A protein and the small-molecule ligand that binds it are described below.
Small molecule (SMILES): O=c1ccn([C@H]2C[C@H](O)[C@@H](CO[P](=O)(O)OP(=O)(O)O)O2)c(=O)[nH]1

Sequence of chain 1.D:
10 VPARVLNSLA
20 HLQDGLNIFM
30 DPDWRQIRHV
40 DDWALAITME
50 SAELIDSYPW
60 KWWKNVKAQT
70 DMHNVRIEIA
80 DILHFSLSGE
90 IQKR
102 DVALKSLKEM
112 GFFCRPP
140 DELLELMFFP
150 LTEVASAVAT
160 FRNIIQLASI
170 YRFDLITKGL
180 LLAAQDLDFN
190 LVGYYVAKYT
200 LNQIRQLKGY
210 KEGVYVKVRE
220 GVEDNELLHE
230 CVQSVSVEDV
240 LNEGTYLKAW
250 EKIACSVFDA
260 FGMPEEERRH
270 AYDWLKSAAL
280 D

Sequence of chain 1.C:
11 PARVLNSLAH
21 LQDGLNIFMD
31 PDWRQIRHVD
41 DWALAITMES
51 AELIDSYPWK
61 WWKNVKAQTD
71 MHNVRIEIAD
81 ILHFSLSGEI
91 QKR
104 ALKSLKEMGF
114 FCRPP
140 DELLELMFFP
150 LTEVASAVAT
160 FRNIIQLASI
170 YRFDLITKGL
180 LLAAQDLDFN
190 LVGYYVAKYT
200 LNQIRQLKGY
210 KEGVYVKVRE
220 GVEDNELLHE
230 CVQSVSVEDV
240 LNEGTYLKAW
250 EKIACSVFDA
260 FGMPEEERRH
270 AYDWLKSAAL

Binding-site contacts:
Ligand atom O4 contacts residue ASN26 of chain 1.D at 3.6 Å.
Ligand atom O2 contacts residue ASN26 of chain 1.D at 3.6 Å.
Ligand atom O2B contacts residue GLU52 of chain 1.D at 3.0 Å (salt-bridge).
Ligand atom O3' contacts residue ASN201 of chain 1.D at 2.6 Å (h-bond).
Ligand atom O3' contacts residue LYS197 of chain 1.D at 3.6 Å.
Ligand atom C4' contacts residue ASN201 of chain 1.D at 3.3 Å.
Ligand atom O2 contacts residue LEU25 of chain 1.D at 3.1 Å.
Ligand atom O1A contacts residue LYS60 of chain 1.C at 3.3 Å (salt-bridge).
Ligand atom O3A contacts residue ARG204 of chain 1.D at 3.0 Å (salt-bridge).
Ligand atom C5 contacts residue TRP61 of chain 1.C at 3.6 Å (hydrophobic).
Ligand atom C2 contacts residue ASN26 of chain 1.D at 3.7 Å.
Ligand atom O3B contacts residue ASN224 of chain 1.D at 3.0 Å (h-bond).
Ligand atom C4 contacts residue TRP61 of chain 1.C at 3.6 Å (hydrophobic).
Ligand atom C4 contacts residue ASN26 of chain 1.D at 3.7 Å.
Ligand atom PA contacts residue TYR209 of chain 1.D at 3.6 Å.
Ligand atom C2' contacts residue PHE84 of chain 1.D at 3.6 Å (hydrophobic).
Ligand atom O3A contacts residue TYR209 of chain 1.D at 3.4 Å (h-bond).
Ligand atom C3' contacts residue ASN201 of chain 1.D at 3.6 Å.
Ligand atom C3' contacts residue ASP80 of chain 1.D at 3.4 Å.
Ligand atom O2 contacts residue GLN22 of chain 1.D at 3.3 Å (h-bond).
Ligand atom O4' contacts residue ASN201 of chain 1.D at 3.2 Å (h-bond).
Ligand atom C5 contacts residue TRP62 of chain 1.C at 3.4 Å (hydrophobic).
Ligand atom C1' contacts residue ASN201 of chain 1.D at 3.5 Å.
Ligand atom O3' contacts residue ASP80 of chain 1.D at 2.8 Å (salt-bridge).
Ligand atom O4 contacts residue TRP61 of chain 1.C at 2.9 Å (h-bond).
Ligand atom O2B contacts residue GLU49 of chain 1.D at 2.5 Å (salt-bridge).
Ligand atom O4 contacts residue TRP42 of chain 1.D at 3.6 Å.
Ligand atom C2' contacts residue HIS83 of chain 1.D at 3.6 Å.
Ligand atom O1A contacts residue GLU49 of chain 1.D at 3.2 Å (salt-bridge).
Ligand atom O2B contacts residue ASP80 of chain 1.D at 3.4 Å (salt-bridge).
Ligand atom O2A contacts residue TYR209 of chain 1.D at 2.5 Å (h-bond).
Ligand atom O1B contacts residue LYS216 of chain 1.D at 2.8 Å (salt-bridge).
Ligand atom O3B contacts residue ARG204 of chain 1.D at 2.9 Å (salt-bridge).
Ligand atom C6 contacts residue TRP62 of chain 1.C at 3.6 Å (hydrophobic).
Ligand atom N3 contacts residue ASN26 of chain 1.D at 2.9 Å (h-bond).
Ligand atom PB contacts residue ARG204 of chain 1.D at 3.7 Å.
Ligand atom O3B contacts residue LYS197 of chain 1.D at 3.2 Å (salt-bridge).
Ligand atom O2A contacts residue TRP62 of chain 1.C at 2.9 Å (h-bond).
Ligand atom O5' contacts residue TRP62 of chain 1.C at 3.3 Å (h-bond).
Ligand atom O2B contacts residue GLU77 of chain 1.D at 3.2 Å (salt-bridge).